The small molecule below binds the protein below.
Small molecule (SMILES): O=c1[nH]c(=O)c2[nH]c(=O)[nH]c2[nH]1

Sequence of chain 1.A:
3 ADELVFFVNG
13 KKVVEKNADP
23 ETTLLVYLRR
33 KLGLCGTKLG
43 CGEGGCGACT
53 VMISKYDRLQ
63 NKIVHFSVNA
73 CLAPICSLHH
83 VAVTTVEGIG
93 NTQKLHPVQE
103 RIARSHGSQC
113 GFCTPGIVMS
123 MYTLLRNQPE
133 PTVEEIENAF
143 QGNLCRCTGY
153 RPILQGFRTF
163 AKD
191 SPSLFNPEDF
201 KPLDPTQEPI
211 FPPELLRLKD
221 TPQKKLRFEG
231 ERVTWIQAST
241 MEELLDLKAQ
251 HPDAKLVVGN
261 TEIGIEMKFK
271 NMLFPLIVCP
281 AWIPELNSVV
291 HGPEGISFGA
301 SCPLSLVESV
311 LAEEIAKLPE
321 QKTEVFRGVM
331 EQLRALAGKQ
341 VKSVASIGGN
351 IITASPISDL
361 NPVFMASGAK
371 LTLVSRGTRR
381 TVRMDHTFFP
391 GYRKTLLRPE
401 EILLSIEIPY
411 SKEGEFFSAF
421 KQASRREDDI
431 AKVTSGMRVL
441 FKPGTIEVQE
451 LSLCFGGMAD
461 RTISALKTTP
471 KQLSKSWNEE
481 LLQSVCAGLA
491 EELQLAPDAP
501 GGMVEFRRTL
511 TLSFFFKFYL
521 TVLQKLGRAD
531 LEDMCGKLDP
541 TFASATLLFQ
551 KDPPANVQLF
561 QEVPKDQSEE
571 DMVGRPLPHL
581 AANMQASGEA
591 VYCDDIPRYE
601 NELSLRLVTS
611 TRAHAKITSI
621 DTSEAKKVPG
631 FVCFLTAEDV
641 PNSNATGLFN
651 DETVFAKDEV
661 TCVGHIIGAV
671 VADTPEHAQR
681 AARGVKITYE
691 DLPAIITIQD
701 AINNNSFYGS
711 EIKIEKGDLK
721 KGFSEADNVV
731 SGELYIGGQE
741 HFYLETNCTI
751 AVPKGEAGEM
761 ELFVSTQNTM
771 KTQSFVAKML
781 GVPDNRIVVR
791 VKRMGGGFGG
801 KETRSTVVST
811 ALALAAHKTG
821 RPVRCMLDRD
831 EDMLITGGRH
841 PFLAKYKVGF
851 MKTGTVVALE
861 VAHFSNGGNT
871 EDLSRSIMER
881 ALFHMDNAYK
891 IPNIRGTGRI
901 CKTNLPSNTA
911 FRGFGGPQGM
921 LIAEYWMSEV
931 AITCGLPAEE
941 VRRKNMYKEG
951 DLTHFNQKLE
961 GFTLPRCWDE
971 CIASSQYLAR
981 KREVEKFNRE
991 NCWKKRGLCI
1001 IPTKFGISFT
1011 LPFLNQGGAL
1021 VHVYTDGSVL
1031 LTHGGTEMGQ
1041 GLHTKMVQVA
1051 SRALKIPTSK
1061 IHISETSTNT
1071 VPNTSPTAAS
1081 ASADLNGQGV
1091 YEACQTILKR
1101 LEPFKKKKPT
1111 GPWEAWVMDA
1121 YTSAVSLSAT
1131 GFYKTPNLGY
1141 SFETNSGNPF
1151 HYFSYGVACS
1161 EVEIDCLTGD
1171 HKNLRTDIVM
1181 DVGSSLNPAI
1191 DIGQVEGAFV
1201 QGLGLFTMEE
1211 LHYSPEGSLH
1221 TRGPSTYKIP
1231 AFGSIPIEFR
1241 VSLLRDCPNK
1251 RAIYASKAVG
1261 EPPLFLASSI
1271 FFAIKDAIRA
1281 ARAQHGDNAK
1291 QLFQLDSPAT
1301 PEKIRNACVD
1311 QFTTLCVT

Binding-site contacts:
Ligand atom N7 contacts residue ALA1079 of chain 1.A at 3.7 Å.
Ligand atom C8 contacts residue GLU1261 of chain 1.A at 3.5 Å.
Ligand atom C6 contacts residue PHE1009 of chain 1.A at 3.7 Å (hydrophobic).
Ligand atom C5 contacts residue ALA1079 of chain 1.A at 3.9 Å (hydrophobic).
Ligand atom O24 contacts residue ALA1078 of chain 1.A at 3.9 Å.
Ligand atom N9 contacts residue PHE914 of chain 1.A at 3.4 Å.
Ligand atom C8 contacts residue ALA1078 of chain 1.A at 3.8 Å (hydrophobic).
Ligand atom N7 contacts residue PHE914 of chain 1.A at 3.4 Å.
Ligand atom O13 contacts residue GLU802 of chain 1.A at 2.9 Å (salt-bridge).
Ligand atom C6 contacts residue GLU802 of chain 1.A at 3.9 Å.
Ligand atom C8 contacts residue ALA1079 of chain 1.A at 3.3 Å (hydrophobic).
Ligand atom N3 contacts residue ALA1079 of chain 1.A at 3.6 Å.
Ligand atom C4 contacts residue ALA1079 of chain 1.A at 3.5 Å (hydrophobic).
Ligand atom O13 contacts residue PHE1009 of chain 1.A at 3.7 Å.
Ligand atom N7 contacts residue ALA1078 of chain 1.A at 3.5 Å.
Ligand atom O13 contacts residue PHE914 of chain 1.A at 3.6 Å.
Ligand atom N3 contacts residue PHE914 of chain 1.A at 3.5 Å.
Ligand atom C6 contacts residue PHE914 of chain 1.A at 3.4 Å (hydrophobic).
Ligand atom O24 contacts residue ALA1079 of chain 1.A at 3.7 Å.
Ligand atom N7 contacts residue GLU802 of chain 1.A at 2.9 Å (salt-bridge).
Ligand atom N3 contacts residue ARG880 of chain 1.A at 3.3 Å (salt-bridge).
Ligand atom O24 contacts residue GLU802 of chain 1.A at 3.8 Å.
Ligand atom N1 contacts residue PHE914 of chain 1.A at 3.5 Å.
Ligand atom O11 contacts residue THR1010 of chain 1.A at 3.0 Å (h-bond).
Ligand atom O24 contacts residue GLU1261 of chain 1.A at 3.3 Å (salt-bridge).
Ligand atom C2 contacts residue PHE914 of chain 1.A at 3.6 Å (hydrophobic).
Ligand atom C5 contacts residue GLU802 of chain 1.A at 3.9 Å.
Ligand atom C8 contacts residue GLU802 of chain 1.A at 3.7 Å.
Ligand atom C5 contacts residue PHE914 of chain 1.A at 3.4 Å (hydrophobic).
Ligand atom N9 contacts residue GLU1261 of chain 1.A at 2.9 Å (salt-bridge).
Ligand atom O11 contacts residue PHE1009 of chain 1.A at 3.4 Å.
Ligand atom C2 contacts residue ARG880 of chain 1.A at 3.7 Å.
Ligand atom C2 contacts residue ALA1079 of chain 1.A at 4.0 Å (hydrophobic).
Ligand atom C2 contacts residue PHE1009 of chain 1.A at 4.0 Å (hydrophobic).
Ligand atom N1 contacts residue PHE1009 of chain 1.A at 3.6 Å.
Ligand atom C4 contacts residue PHE914 of chain 1.A at 3.4 Å (hydrophobic).
Ligand atom O11 contacts residue ARG880 of chain 1.A at 2.9 Å (salt-bridge).
Ligand atom O11 contacts residue SER1008 of chain 1.A at 3.7 Å.
Ligand atom C8 contacts residue PHE914 of chain 1.A at 3.6 Å (hydrophobic).
Ligand atom N9 contacts residue ALA1079 of chain 1.A at 3.4 Å (h-bond).